Binding-site contacts:
Ligand atom C31 contacts residue GLY91 of chain 1.E at 3.5 Å.
Ligand atom C3 contacts residue GLU104 of chain 1.E at 3.8 Å.
Ligand atom N21 contacts residue GLY91 of chain 1.E at 3.4 Å (h-bond).
Ligand atom N1 contacts residue SER94 of chain 1.E at 3.9 Å.
Ligand atom C2 contacts residue ASP99 of chain 1.E at 3.7 Å.
Ligand atom N1 contacts residue ASP99 of chain 1.E at 2.7 Å (salt-bridge).
Ligand atom C31 contacts residue VAL83 of chain 1.E at 3.8 Å (hydrophobic).
Ligand atom C10 contacts residue SER94 of chain 1.E at 3.8 Å.
Ligand atom C3 contacts residue GLN93 of chain 1.E at 3.5 Å.
Ligand atom O5 contacts residue GLU104 of chain 1.E at 3.1 Å (salt-bridge).
Ligand atom C3 contacts residue TRP95 of chain 1.E at 3.7 Å (hydrophobic).
Ligand atom C32 contacts residue LYS82 of chain 1.E at 3.8 Å.
Ligand atom C14 contacts residue GLY91 of chain 1.E at 3.4 Å.
Ligand atom C16 contacts residue TRP108 of chain 1.E at 3.8 Å (hydrophobic).
Ligand atom N13 contacts residue LEU92 of chain 1.E at 3.8 Å.
Ligand atom C31 contacts residue LYS82 of chain 1.E at 3.7 Å.
Ligand atom C33 contacts residue ARG84 of chain 1.E at 3.4 Å.
Ligand atom O12 contacts residue LEU92 of chain 1.E at 3.4 Å.
Ligand atom O5 contacts residue TRP108 of chain 1.E at 3.1 Å (h-bond).
Ligand atom C11 contacts residue LEU92 of chain 1.E at 3.8 Å (hydrophobic).
Ligand atom C2 contacts residue GLU104 of chain 1.E at 3.7 Å.
Ligand atom O12 contacts residue GLN93 of chain 1.E at 2.9 Å (h-bond).
Ligand atom C32 contacts residue VAL83 of chain 1.E at 3.5 Å (hydrophobic).
Ligand atom C4 contacts residue GLU104 of chain 1.E at 3.8 Å.
Ligand atom C10 contacts residue GLN93 of chain 1.E at 3.8 Å.
Ligand atom C31 contacts residue LEU92 of chain 1.E at 3.4 Å (hydrophobic).
Ligand atom C3 contacts residue ASP99 of chain 1.E at 3.9 Å.
Ligand atom N1 contacts residue GLU104 of chain 1.E at 3.1 Å (salt-bridge).
Ligand atom C2 contacts residue GLN93 of chain 1.E at 3.3 Å.
Ligand atom C24 contacts residue GLN93 of chain 1.E at 3.9 Å.
Ligand atom C18 contacts residue GLY91 of chain 1.E at 3.9 Å.
Ligand atom C30 contacts residue GLY91 of chain 1.E at 3.7 Å.
Ligand atom C2 contacts residue SER94 of chain 1.E at 3.7 Å.
Ligand atom N6 contacts residue GLN93 of chain 1.E at 3.0 Å (h-bond).
Ligand atom C17 contacts residue TRP108 of chain 1.E at 3.6 Å (hydrophobic).
Ligand atom C24 contacts residue LYS82 of chain 1.E at 3.9 Å.
Ligand atom C4 contacts residue GLN93 of chain 1.E at 3.6 Å.
Ligand atom C33 contacts residue GLY91 of chain 1.E at 3.8 Å.
Ligand atom C32 contacts residue GLY91 of chain 1.E at 3.5 Å.
Ligand atom C30 contacts residue LEU92 of chain 1.E at 3.9 Å (hydrophobic).

Sequence of chain 1.E:
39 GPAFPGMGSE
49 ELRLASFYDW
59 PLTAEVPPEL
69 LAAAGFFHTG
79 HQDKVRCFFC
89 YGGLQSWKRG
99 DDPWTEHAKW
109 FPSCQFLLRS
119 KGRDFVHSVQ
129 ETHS

A small-molecule ligand and the protein it binds are described below.
Small molecule (SMILES): CC(C)[C@H](NC(=O)[C@H](C)N)C(=O)N1CCC[C@H]1C(=O)NCC(c1ccccc1)c1ccccc1